The protein below binds the small molecule below.
Small molecule (SMILES): NCCC[C@H](N)CC(=O)N[C@H]1CNC(=O)[C@H]([C@H]2C[C@H](O)N=C(N)N2)NC(=O)/C(=C/NC(N)=O)NC(=O)[C@H](CO)NC(=O)[C@H](CO)NC1=O

Sequence of chain 1.K:
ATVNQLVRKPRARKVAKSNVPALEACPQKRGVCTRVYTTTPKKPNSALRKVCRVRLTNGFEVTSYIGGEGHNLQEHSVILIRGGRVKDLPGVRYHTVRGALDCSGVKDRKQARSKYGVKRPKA

Binding-site contacts:
Ligand atom CB contacts residue LYS42 of chain 1.K at 3.4 Å.
Ligand atom OG contacts residue LYS43 of chain 1.K at 4.5 Å.
Ligand atom O contacts residue LYS43 of chain 1.K at 3.1 Å (salt-bridge).
Ligand atom CA contacts residue LYS43 of chain 1.K at 3.2 Å.
Ligand atom CB contacts residue LYS43 of chain 1.K at 4.4 Å.
Ligand atom C contacts residue LYS43 of chain 1.K at 3.1 Å.
Ligand atom N contacts residue LYS43 of chain 1.K at 3.9 Å.
Ligand atom CA contacts residue LYS42 of chain 1.K at 4.2 Å.
Ligand atom N contacts residue LYS43 of chain 1.K at 4.1 Å.
Ligand atom CB contacts residue LYS87 of chain 1.K at 4.4 Å.
Ligand atom OG contacts residue LYS42 of chain 1.K at 2.9 Å.
Ligand atom OG contacts residue LYS87 of chain 1.K at 4.0 Å.